Sequence of chain 1.C:
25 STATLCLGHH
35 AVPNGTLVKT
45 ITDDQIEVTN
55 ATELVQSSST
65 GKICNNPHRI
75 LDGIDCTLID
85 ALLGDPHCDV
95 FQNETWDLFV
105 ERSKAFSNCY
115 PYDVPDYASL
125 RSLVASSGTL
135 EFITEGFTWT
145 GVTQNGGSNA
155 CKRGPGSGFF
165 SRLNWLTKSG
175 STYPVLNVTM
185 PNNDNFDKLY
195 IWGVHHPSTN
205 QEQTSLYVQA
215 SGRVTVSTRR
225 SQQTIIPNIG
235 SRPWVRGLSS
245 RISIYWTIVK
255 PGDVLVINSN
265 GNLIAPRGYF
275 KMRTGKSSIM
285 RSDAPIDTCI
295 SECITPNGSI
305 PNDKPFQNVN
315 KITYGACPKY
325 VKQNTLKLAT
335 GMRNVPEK

A protein and the small-molecule ligand that binds it are described below.
Small molecule (SMILES): CC(=O)N[C@@H]1[C@@H](O)[C@H](O)[C@@H](CO)O[C@H]1O

Binding-site contacts:
Ligand atom O5 contacts residue ASN38 of chain 1.C at 2.4 Å (h-bond).
Ligand atom C2 contacts residue ASN38 of chain 1.C at 2.5 Å.
Ligand atom O7 contacts residue ASN38 of chain 1.C at 3.8 Å.
Ligand atom N2 contacts residue ASN38 of chain 1.C at 3.0 Å (h-bond).
Ligand atom C7 contacts residue ASN38 of chain 1.C at 3.6 Å.
Ligand atom C4 contacts residue ASN38 of chain 1.C at 4.3 Å.
Ligand atom C5 contacts residue ASN38 of chain 1.C at 3.7 Å.
Ligand atom C3 contacts residue ASN38 of chain 1.C at 3.9 Å.
Ligand atom C1 contacts residue ASN38 of chain 1.C at 1.4 Å.
Ligand atom O6 contacts residue PRO37 of chain 1.C at 4.1 Å.